Sequence of chain 1.A:
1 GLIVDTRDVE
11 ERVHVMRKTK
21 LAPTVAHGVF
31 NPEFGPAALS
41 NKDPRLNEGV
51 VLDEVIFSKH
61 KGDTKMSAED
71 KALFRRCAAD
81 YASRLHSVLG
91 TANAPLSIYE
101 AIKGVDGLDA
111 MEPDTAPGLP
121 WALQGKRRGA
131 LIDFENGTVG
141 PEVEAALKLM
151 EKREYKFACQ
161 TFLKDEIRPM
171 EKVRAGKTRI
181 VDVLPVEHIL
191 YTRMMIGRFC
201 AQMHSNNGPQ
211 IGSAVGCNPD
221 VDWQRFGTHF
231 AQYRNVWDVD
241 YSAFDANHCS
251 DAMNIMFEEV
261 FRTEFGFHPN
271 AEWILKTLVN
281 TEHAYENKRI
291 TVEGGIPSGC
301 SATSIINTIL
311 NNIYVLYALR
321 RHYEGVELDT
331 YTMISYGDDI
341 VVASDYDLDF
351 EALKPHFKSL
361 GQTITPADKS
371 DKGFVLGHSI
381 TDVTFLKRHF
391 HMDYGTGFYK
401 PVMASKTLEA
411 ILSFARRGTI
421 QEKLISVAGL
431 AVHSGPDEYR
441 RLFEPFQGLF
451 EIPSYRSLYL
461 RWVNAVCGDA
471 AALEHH

The small molecule below binds the protein below.
Small molecule (SMILES): Nc1nc(=O)c2ncn([C@@H]3O[C@H](CO[P](=O)(O)O[C@H]4[C@@H](O)[C@H](n5cnc6c(=O)nc(N)[nH]c65)O[C@@H]4CO[P](=O)(O)O[C@H]4[C@@H](O)[C@H](n5cnc6c(=O)nc(N)[nH]c65)O[C@@H]4CO[P](=O)(O)O[C@H]4[C@@H](O)[C@H](n5ccc(=O)[nH]c5=O)O[C@@H]4CO[P](=O)(O)O[C@H]4[C@@H](O)[C@H](n5cnc6c(N)ncnc65)O[C@@H]4COP(=O)=O)[C@@H](OP)[C@H]3O)c2[nH]1

Binding-site contacts:
Ligand atom OP1 contacts residue ALA116 of chain 1.A at 2.3 Å (h-bond).
Ligand atom N1 contacts residue C1 of chain 1.C at 2.5 Å (h-bond).
Ligand atom O2' contacts residue SER301 of chain 1.A at 2.6 Å (h-bond).
Ligand atom O2' contacts residue CYS300 of chain 1.A at 2.5 Å (h-bond).
Ligand atom N1 contacts residue G4 of chain 1.C at 3.0 Å (h-bond).
Ligand atom OP1 contacts residue THR115 of chain 1.A at 2.8 Å.
Ligand atom O2 contacts residue G4 of chain 1.C at 2.4 Å (h-bond).
Ligand atom C4' contacts residue GLY299 of chain 1.A at 2.9 Å.
Ligand atom C4' contacts residue CYS217 of chain 1.A at 3.1 Å (hydrophobic).
Ligand atom N1 contacts residue C2 of chain 1.C at 2.5 Å (h-bond).
Ligand atom O3' contacts residue GLY216 of chain 1.A at 3.1 Å.
Ligand atom O4' contacts residue VAL183 of chain 1.A at 2.5 Å.
Ligand atom C2 contacts residue C1 of chain 1.C at 2.6 Å.
Ligand atom O4' contacts residue GLY299 of chain 1.A at 3.0 Å (h-bond).
Ligand atom OP2 contacts residue ASP109 of chain 1.A at 3.0 Å.
Ligand atom OP1 contacts residue ASP109 of chain 1.A at 2.9 Å (salt-bridge).
Ligand atom C2 contacts residue SER298 of chain 1.A at 2.7 Å.
Ligand atom O2' contacts residue GLY216 of chain 1.A at 2.9 Å (h-bond).
Ligand atom N2 contacts residue C3 of chain 1.C at 2.7 Å (h-bond).
Ligand atom O6 contacts residue C2 of chain 1.C at 2.5 Å (h-bond).
Ligand atom N2 contacts residue C1 of chain 1.C at 2.0 Å (h-bond).
Ligand atom C5' contacts residue CYS217 of chain 1.A at 2.8 Å (hydrophobic).
Ligand atom O6 contacts residue C3 of chain 1.C at 3.1 Å (h-bond).
Ligand atom C2 contacts residue G4 of chain 1.C at 3.0 Å.
Ligand atom N1 contacts residue C3 of chain 1.C at 2.9 Å (h-bond).
Ligand atom N3 contacts residue SER298 of chain 1.A at 2.9 Å (h-bond).
Ligand atom C6 contacts residue C2 of chain 1.C at 2.8 Å.
Ligand atom N3 contacts residue G4 of chain 1.C at 2.8 Å (h-bond).
Ligand atom OP1 contacts residue ARG128 of chain 1.A at 2.4 Å (salt-bridge).
Ligand atom C2 contacts residue G4 of chain 1.C at 2.9 Å.
Ligand atom OP1 contacts residue SER301 of chain 1.A at 2.7 Å (h-bond).
Ligand atom N9 contacts residue VAL181 of chain 1.A at 3.1 Å.
Ligand atom N3 contacts residue GLY299 of chain 1.A at 3.0 Å (h-bond).
Ligand atom C6 contacts residue C1 of chain 1.C at 3.0 Å.
Ligand atom N2 contacts residue G4 of chain 1.C at 2.8 Å.
Ligand atom N2 contacts residue C2 of chain 1.C at 2.4 Å (h-bond).
Ligand atom O3' contacts residue SER301 of chain 1.A at 2.9 Å (h-bond).
Ligand atom C2 contacts residue C2 of chain 1.C at 2.9 Å.
Ligand atom O6 contacts residue C1 of chain 1.C at 2.8 Å (h-bond).
Ligand atom N3 contacts residue G4 of chain 1.C at 2.9 Å (h-bond).